This protein binds this small molecule.
Small molecule (SMILES): C[C@]12CC3(N)CC(Br)(C1)C[C@@](C)(C3)C2

Sequence of chain 1.A:
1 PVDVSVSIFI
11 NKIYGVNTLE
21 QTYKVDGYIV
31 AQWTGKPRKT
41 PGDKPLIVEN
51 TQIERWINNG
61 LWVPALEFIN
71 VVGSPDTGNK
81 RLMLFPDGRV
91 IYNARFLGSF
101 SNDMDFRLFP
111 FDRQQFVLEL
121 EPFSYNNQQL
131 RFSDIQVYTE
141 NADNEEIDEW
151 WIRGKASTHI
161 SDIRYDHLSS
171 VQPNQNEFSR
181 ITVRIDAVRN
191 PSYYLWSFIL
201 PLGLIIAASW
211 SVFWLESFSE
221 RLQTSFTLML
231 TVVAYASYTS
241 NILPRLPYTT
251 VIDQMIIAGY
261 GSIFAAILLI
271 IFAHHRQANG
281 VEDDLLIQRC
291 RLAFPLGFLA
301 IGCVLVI

Sequence of chain 1.B:
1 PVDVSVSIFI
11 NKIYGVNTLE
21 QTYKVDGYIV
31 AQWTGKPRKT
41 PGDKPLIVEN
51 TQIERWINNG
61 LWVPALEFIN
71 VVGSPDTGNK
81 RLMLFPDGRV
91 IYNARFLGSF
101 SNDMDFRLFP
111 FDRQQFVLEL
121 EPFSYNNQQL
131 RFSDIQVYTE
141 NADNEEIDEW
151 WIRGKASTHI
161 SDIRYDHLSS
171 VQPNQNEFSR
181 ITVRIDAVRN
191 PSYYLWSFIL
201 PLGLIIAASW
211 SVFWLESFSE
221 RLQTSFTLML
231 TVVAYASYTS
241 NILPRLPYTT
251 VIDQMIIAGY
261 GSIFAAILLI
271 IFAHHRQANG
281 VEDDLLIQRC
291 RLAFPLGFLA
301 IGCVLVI

Binding-site contacts:
Ligand atom C10 contacts residue PHE123 of chain 1.B at 4.4 Å (hydrophobic).
Ligand atom C10 contacts residue TYR28 of chain 1.A at 4.1 Å (hydrophobic).
Ligand atom C01 contacts residue TYR165 of chain 1.B at 3.8 Å (hydrophobic).
Ligand atom C09 contacts residue PHE123 of chain 1.B at 3.5 Å (hydrophobic).
Ligand atom C02 contacts residue PHE178 of chain 1.B at 4.0 Å (hydrophobic).
Ligand atom C04 contacts residue PHE9 of chain 1.A at 4.3 Å (hydrophobic).
Ligand atom C02 contacts residue TYR165 of chain 1.B at 3.9 Å (hydrophobic).
Ligand atom N contacts residue GLU67 of chain 1.B at 4.0 Å.
Ligand atom C08 contacts residue GLU121 of chain 1.B at 3.9 Å.
Ligand atom C08 contacts residue PHE178 of chain 1.B at 3.4 Å (hydrophobic).
Ligand atom C06 contacts residue TYR28 of chain 1.A at 3.7 Å (hydrophobic).
Ligand atom C09 contacts residue TYR28 of chain 1.A at 4.3 Å (hydrophobic).
Ligand atom N contacts residue PHE178 of chain 1.B at 4.3 Å.
Ligand atom C04 contacts residue TYR165 of chain 1.B at 3.9 Å (hydrophobic).
Ligand atom C07 contacts residue PHE123 of chain 1.B at 4.1 Å (hydrophobic).
Ligand atom BR contacts residue ARG81 of chain 1.A at 4.4 Å.
Ligand atom C05 contacts residue TYR165 of chain 1.B at 3.8 Å (hydrophobic).
Ligand atom BR contacts residue PHE123 of chain 1.B at 4.2 Å.
Ligand atom C06 contacts residue GLU121 of chain 1.B at 3.5 Å.
Ligand atom C06 contacts residue TYR165 of chain 1.B at 4.0 Å (hydrophobic).
Ligand atom C03 contacts residue PHE9 of chain 1.A at 4.2 Å (hydrophobic).
Ligand atom C11 contacts residue ARG81 of chain 1.A at 4.0 Å.
Ligand atom N contacts residue GLU121 of chain 1.B at 3.1 Å (salt-bridge).
Ligand atom BR contacts residue TYR28 of chain 1.A at 4.1 Å.
Ligand atom N contacts residue PRO122 of chain 1.B at 3.0 Å (h-bond).
Ligand atom C05 contacts residue TYR28 of chain 1.A at 3.7 Å (hydrophobic).
Ligand atom BR contacts residue ASN93 of chain 1.A at 3.6 Å.
Ligand atom C contacts residue TYR28 of chain 1.A at 3.2 Å (hydrophobic).
Ligand atom C contacts residue PHE9 of chain 1.A at 3.9 Å (hydrophobic).
Ligand atom C05 contacts residue PHE9 of chain 1.A at 3.7 Å (hydrophobic).
Ligand atom C08 contacts residue TYR165 of chain 1.B at 3.9 Å (hydrophobic).
Ligand atom C08 contacts residue PHE123 of chain 1.B at 4.2 Å (hydrophobic).
Ligand atom C03 contacts residue TYR165 of chain 1.B at 3.3 Å (hydrophobic).
Ligand atom C06 contacts residue ILE69 of chain 1.B at 4.5 Å (hydrophobic).
Ligand atom C01 contacts residue PHE178 of chain 1.B at 3.3 Å (hydrophobic).
Ligand atom C07 contacts residue GLU121 of chain 1.B at 3.6 Å.
Ligand atom C04 contacts residue TYR28 of chain 1.A at 3.8 Å (hydrophobic).
Ligand atom C07 contacts residue PRO122 of chain 1.B at 4.2 Å (hydrophobic).
Ligand atom N contacts residue PHE123 of chain 1.B at 3.8 Å.